Binding-site contacts:
Ligand atom C6 contacts residue LEU160 of chain 1.C at 4.5 Å (hydrophobic).
Ligand atom O7 contacts residue GLN161 of chain 1.C at 4.5 Å.
Ligand atom C7 contacts residue GLN161 of chain 1.C at 4.2 Å.
Ligand atom C18 contacts residue LEU223 of chain 1.C at 3.6 Å (hydrophobic).
Ligand atom O25 contacts residue PHE1 of chain 1.J at 2.7 Å (h-bond).
Ligand atom C15 contacts residue LEU160 of chain 1.C at 3.9 Å (hydrophobic).
Ligand atom C18 contacts residue LEU160 of chain 1.C at 4.1 Å (hydrophobic).
Ligand atom C10 contacts residue PHE164 of chain 1.C at 4.2 Å (hydrophobic).
Ligand atom C23 contacts residue PHE1 of chain 1.J at 4.4 Å (hydrophobic).
Ligand atom C5 contacts residue PHE164 of chain 1.C at 3.8 Å (hydrophobic).
Ligand atom C24 contacts residue PHE1 of chain 1.J at 3.8 Å (hydrophobic).
Ligand atom C19 contacts residue PHE164 of chain 1.C at 3.3 Å (hydrophobic).
Ligand atom C1 contacts residue PHE164 of chain 1.C at 4.4 Å (hydrophobic).
Ligand atom C24 contacts residue ARG156 of chain 1.C at 3.2 Å.
Ligand atom O25 contacts residue ARG156 of chain 1.C at 2.9 Å (salt-bridge).
Ligand atom C16 contacts residue LEU160 of chain 1.C at 4.2 Å (hydrophobic).
Ligand atom C23 contacts residue ARG156 of chain 1.C at 4.0 Å.
Ligand atom C19 contacts residue PHE219 of chain 1.C at 3.6 Å (hydrophobic).
Ligand atom C6 contacts residue GLN161 of chain 1.C at 4.0 Å.
Ligand atom C15 contacts residue LYS157 of chain 1.C at 4.4 Å.
Ligand atom C6 contacts residue PHE164 of chain 1.C at 3.8 Å (hydrophobic).
Ligand atom O26 contacts residue ARG156 of chain 1.C at 2.8 Å (salt-bridge).

A protein and the small-molecule ligand that binds it are described below.
Small molecule (SMILES): C[C@H](CCC(=O)O)[C@H]1CC[C@H]2[C@@H]3[C@H](O)C[C@@H]4C[C@H](O)CC[C@]4(C)[C@H]3C[C@H](O)[C@]12C

Sequence of chain 1.C:
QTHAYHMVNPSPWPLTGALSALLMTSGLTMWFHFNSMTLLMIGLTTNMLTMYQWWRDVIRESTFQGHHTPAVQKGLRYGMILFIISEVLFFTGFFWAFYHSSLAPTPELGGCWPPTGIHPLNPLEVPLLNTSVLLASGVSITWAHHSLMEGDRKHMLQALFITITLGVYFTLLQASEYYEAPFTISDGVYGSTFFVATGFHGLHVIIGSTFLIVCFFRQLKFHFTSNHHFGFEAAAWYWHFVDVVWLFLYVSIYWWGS

Sequence of chain 1.J:
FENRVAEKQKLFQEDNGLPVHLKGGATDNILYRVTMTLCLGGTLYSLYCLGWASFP